Sequence of chain 1.B:
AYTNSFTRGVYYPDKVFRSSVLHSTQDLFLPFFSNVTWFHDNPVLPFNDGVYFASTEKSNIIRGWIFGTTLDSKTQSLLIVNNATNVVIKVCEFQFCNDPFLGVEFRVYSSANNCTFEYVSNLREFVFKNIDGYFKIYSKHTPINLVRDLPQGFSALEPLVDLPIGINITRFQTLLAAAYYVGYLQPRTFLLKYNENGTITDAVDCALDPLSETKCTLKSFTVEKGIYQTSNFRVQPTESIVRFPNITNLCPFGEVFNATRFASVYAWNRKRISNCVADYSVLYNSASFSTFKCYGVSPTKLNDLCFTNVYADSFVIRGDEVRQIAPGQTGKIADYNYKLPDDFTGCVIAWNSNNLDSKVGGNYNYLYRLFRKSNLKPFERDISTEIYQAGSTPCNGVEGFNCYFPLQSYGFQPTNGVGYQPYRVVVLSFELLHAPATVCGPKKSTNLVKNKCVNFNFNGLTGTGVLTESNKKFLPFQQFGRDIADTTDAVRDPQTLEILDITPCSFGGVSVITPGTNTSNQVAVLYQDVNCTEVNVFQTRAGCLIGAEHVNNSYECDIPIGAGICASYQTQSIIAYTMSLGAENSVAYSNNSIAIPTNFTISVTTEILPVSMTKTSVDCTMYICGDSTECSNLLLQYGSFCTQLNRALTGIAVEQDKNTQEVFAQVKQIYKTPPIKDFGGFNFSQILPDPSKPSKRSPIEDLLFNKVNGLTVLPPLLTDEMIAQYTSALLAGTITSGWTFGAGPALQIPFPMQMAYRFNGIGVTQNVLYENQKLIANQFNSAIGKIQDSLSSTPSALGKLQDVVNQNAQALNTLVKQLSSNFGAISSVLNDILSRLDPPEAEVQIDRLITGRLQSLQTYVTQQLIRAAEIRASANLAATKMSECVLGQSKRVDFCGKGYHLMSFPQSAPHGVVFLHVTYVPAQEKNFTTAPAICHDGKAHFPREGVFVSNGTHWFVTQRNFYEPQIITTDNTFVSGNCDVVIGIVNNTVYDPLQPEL

The protein below binds the small molecule below.
Small molecule (SMILES): CC(=O)N[C@H]1[C@H](O[C@H]2[C@H](O)[C@@H](NC(C)=O)CO[C@@H]2CO)O[C@H](CO)[C@@H](O)[C@@H]1O

Binding-site contacts:
Ligand atom C1 contacts residue THR1100 of chain 1.B at 4.5 Å.
Ligand atom C1 contacts residue ASN1098 of chain 1.B at 1.4 Å.
Ligand atom C5 contacts residue PHE1103 of chain 1.B at 4.0 Å (hydrophobic).
Ligand atom C6 contacts residue ASN1098 of chain 1.B at 4.4 Å.
Ligand atom C5 contacts residue HIS1101 of chain 1.B at 4.2 Å.
Ligand atom N2 contacts residue ASN1098 of chain 1.B at 3.0 Å (h-bond).
Ligand atom C5 contacts residue ASN1098 of chain 1.B at 3.6 Å.
Ligand atom C8 contacts residue ASN1098 of chain 1.B at 4.1 Å.
Ligand atom O7 contacts residue ASN1098 of chain 1.B at 3.1 Å (h-bond).
Ligand atom O6 contacts residue PHE1103 of chain 1.B at 3.2 Å.
Ligand atom C3 contacts residue THR1100 of chain 1.B at 4.1 Å.
Ligand atom C2 contacts residue THR1100 of chain 1.B at 4.3 Å.
Ligand atom O5 contacts residue PHE1103 of chain 1.B at 4.0 Å.
Ligand atom C4 contacts residue ASN1098 of chain 1.B at 4.2 Å.
Ligand atom N2 contacts residue THR1100 of chain 1.B at 3.7 Å.
Ligand atom O5 contacts residue ASN1098 of chain 1.B at 2.3 Å (h-bond).
Ligand atom C6 contacts residue PHE1103 of chain 1.B at 3.3 Å (hydrophobic).
Ligand atom C3 contacts residue ASN1098 of chain 1.B at 3.8 Å.
Ligand atom C7 contacts residue ASN1098 of chain 1.B at 3.3 Å.
Ligand atom C2 contacts residue ASN1098 of chain 1.B at 2.5 Å.